This protein binds this small molecule.
Small molecule (SMILES): CC(=O)N[C@@H]1[C@@H](O)[C@H](O)[C@@H](CO)O[C@H]1O

Sequence of chain 1.A:
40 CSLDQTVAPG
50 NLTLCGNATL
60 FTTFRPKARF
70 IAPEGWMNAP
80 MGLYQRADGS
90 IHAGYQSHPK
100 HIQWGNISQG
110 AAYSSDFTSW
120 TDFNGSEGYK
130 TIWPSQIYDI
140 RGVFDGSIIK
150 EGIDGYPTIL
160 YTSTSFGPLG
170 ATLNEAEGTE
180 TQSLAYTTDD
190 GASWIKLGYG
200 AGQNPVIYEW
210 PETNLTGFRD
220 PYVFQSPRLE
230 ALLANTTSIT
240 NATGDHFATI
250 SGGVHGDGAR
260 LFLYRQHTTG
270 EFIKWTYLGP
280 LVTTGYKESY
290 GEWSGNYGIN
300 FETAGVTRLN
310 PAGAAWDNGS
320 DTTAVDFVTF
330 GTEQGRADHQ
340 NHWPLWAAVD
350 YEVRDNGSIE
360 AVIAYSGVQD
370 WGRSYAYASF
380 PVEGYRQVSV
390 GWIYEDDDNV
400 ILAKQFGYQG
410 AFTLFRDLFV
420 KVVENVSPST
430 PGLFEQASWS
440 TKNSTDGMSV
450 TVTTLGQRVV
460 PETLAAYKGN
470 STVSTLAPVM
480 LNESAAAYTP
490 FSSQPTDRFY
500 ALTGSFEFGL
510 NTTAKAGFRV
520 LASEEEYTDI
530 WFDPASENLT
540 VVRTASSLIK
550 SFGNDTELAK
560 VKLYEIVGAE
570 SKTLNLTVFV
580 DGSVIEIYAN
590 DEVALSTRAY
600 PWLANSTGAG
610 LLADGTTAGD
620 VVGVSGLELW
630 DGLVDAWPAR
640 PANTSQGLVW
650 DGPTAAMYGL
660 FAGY

Binding-site contacts:
Ligand atom C5 contacts residue ASN213 of chain 1.A at 3.7 Å.
Ligand atom C2 contacts residue ASN213 of chain 1.A at 2.5 Å.
Ligand atom O6 contacts residue THR212 of chain 1.A at 3.7 Å.
Ligand atom C3 contacts residue ASN213 of chain 1.A at 3.8 Å.
Ligand atom C7 contacts residue ASN173 of chain 1.A at 4.4 Å.
Ligand atom C4 contacts residue ASN213 of chain 1.A at 4.2 Å.
Ligand atom C1 contacts residue ASN213 of chain 1.A at 1.4 Å.
Ligand atom O5 contacts residue THR212 of chain 1.A at 4.4 Å.
Ligand atom O5 contacts residue ASN213 of chain 1.A at 2.3 Å (h-bond).
Ligand atom C7 contacts residue ASN213 of chain 1.A at 3.9 Å.
Ligand atom O7 contacts residue ASN173 of chain 1.A at 3.3 Å (h-bond).
Ligand atom N2 contacts residue ASN213 of chain 1.A at 3.0 Å (h-bond).
Ligand atom O7 contacts residue ASN213 of chain 1.A at 4.3 Å.